A protein and the small-molecule ligand that binds it are described below.
Small molecule (SMILES): CC(=O)N[C@@H]1[C@@H](O)[C@H](O[C@@H]2O[C@H](CO)[C@@H](O[C@@H]3O[C@H](CO[C@H]4O[C@H](CO[C@H]5O[C@H](CO)[C@@H](O)[C@H](O)[C@@H]5O)[C@@H](O)[C@H](O[C@H]5O[C@H](CO)[C@@H](O)[C@H](O)[C@@H]5O)[C@@H]4O)[C@@H](O)[C@H](O[C@H]4O[C@H](CO)[C@@H](O)[C@H](O)[C@@H]4O[C@H]4O[C@H](CO)[C@@H](O)[C@H](O)[C@@H]4O)[C@@H]3O)[C@H](O)[C@H]2NC(C)=O)[C@@H](CO)O[C@H]1O

Sequence of chain 1.C:
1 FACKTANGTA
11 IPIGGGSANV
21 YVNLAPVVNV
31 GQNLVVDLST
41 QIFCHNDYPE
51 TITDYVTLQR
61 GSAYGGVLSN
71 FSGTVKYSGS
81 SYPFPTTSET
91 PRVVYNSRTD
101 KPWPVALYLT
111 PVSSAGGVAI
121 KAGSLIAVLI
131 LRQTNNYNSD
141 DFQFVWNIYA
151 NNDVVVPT

Binding-site contacts:
Ligand atom O4 contacts residue ASP54 of chain 1.A at 2.7 Å (salt-bridge).
Ligand atom O2 contacts residue ILE13 of chain 1.C at 3.3 Å.
Ligand atom O3 contacts residue PHE142 of chain 1.C at 3.2 Å.
Ligand atom O6 contacts residue TYR137 of chain 1.C at 3.1 Å (h-bond).
Ligand atom O2 contacts residue PHE1 of chain 1.A at 3.0 Å (h-bond).
Ligand atom O2 contacts residue TYR137 of chain 1.A at 3.2 Å (h-bond).
Ligand atom O6 contacts residue ASP47 of chain 1.C at 3.4 Å (salt-bridge).
Ligand atom O4 contacts residue ASN135 of chain 1.C at 3.2 Å (h-bond).
Ligand atom C3 contacts residue ASP140 of chain 1.C at 3.3 Å.
Ligand atom C6 contacts residue TYR137 of chain 1.C at 3.2 Å (hydrophobic).
Ligand atom O3 contacts residue GLN133 of chain 1.A at 2.8 Å (h-bond).
Ligand atom C6 contacts residue ASN46 of chain 1.C at 3.1 Å.
Ligand atom O6 contacts residue ASP54 of chain 1.A at 2.6 Å (salt-bridge).
Ligand atom O6 contacts residue ASP54 of chain 1.C at 2.4 Å (salt-bridge).
Ligand atom C5 contacts residue ILE52 of chain 1.C at 3.4 Å (hydrophobic).
Ligand atom O4 contacts residue TYR48 of chain 1.A at 3.2 Å.
Ligand atom O6 contacts residue PHE1 of chain 1.C at 2.6 Å (h-bond).
Ligand atom O6 contacts residue ARG98 of chain 1.A at 3.1 Å (salt-bridge).
Ligand atom C6 contacts residue PHE1 of chain 1.C at 3.4 Å (hydrophobic).
Ligand atom O2 contacts residue ILE52 of chain 1.A at 3.3 Å.
Ligand atom O3 contacts residue ASN135 of chain 1.A at 3.2 Å (h-bond).
Ligand atom O4 contacts residue ILE52 of chain 1.C at 2.8 Å.
Ligand atom O3 contacts residue GLN133 of chain 1.C at 3.0 Å (h-bond).
Ligand atom O3 contacts residue ASP140 of chain 1.A at 3.1 Å (salt-bridge).
Ligand atom O2 contacts residue PHE1 of chain 1.C at 2.8 Å (h-bond).
Ligand atom C4 contacts residue GLN133 of chain 1.C at 3.4 Å.
Ligand atom C6 contacts residue ILE52 of chain 1.C at 3.4 Å (hydrophobic).
Ligand atom C6 contacts residue ASP47 of chain 1.C at 3.4 Å.
Ligand atom C8 contacts residue TYR137 of chain 1.C at 3.3 Å (hydrophobic).
Ligand atom O3 contacts residue ASP140 of chain 1.C at 2.7 Å (salt-bridge).
Ligand atom O4 contacts residue ARG98 of chain 1.C at 3.4 Å (salt-bridge).
Ligand atom O6 contacts residue ASP47 of chain 1.A at 3.0 Å (salt-bridge).
Ligand atom O5 contacts residue PHE1 of chain 1.A at 3.2 Å (h-bond).
Ligand atom O6 contacts residue ASN46 of chain 1.A at 2.8 Å (h-bond).
Ligand atom C6 contacts residue ASN46 of chain 1.A at 3.0 Å.
Ligand atom O6 contacts residue PHE1 of chain 1.A at 3.0 Å (h-bond).
Ligand atom O6 contacts residue ASN46 of chain 1.C at 3.2 Å (h-bond).
Ligand atom O4 contacts residue ASN135 of chain 1.A at 3.3 Å (h-bond).
Ligand atom O4 contacts residue ASP54 of chain 1.C at 2.9 Å (salt-bridge).
Ligand atom O5 contacts residue PHE1 of chain 1.C at 3.1 Å (h-bond).

Sequence of chain 1.A:
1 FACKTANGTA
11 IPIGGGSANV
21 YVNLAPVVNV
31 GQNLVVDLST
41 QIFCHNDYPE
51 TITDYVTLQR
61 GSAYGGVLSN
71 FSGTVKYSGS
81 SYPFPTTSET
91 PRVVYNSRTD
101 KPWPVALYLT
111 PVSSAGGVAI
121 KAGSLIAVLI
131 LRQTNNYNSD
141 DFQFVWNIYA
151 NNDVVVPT